Binding-site contacts:
Ligand atom C8 contacts residue GLU196 of chain 2.A at 3.5 Å.
Ligand atom N13 contacts residue TRP98 of chain 2.A at 3.2 Å (h-bond).
Ligand atom O8 contacts residue GLU196 of chain 2.A at 2.7 Å (salt-bridge).
Ligand atom O1A contacts residue ARG292 of chain 2.A at 2.7 Å (salt-bridge).
Ligand atom O6 contacts residue TYR326 of chain 2.A at 3.0 Å (h-bond).
Ligand atom C4 contacts residue ASP70 of chain 2.A at 3.3 Å.
Ligand atom C1 contacts residue TYR326 of chain 2.A at 3.1 Å (hydrophobic).
Ligand atom C2 contacts residue TYR326 of chain 2.A at 2.9 Å (hydrophobic).
Ligand atom O1A contacts residue ARG212 of chain 2.A at 3.1 Å (salt-bridge).
Ligand atom N4 contacts residue ASP70 of chain 2.A at 2.8 Å (salt-bridge).
Ligand atom C3 contacts residue GLU38 of chain 2.A at 3.6 Å.
Ligand atom C13 contacts residue ARG71 of chain 2.A at 3.7 Å.
Ligand atom O8 contacts residue ARG212 of chain 2.A at 3.5 Å.
Ligand atom N13 contacts residue GLU147 of chain 2.A at 3.0 Å (salt-bridge).
Ligand atom C12 contacts residue GLU38 of chain 2.A at 3.7 Å.
Ligand atom C12 contacts residue TRP98 of chain 2.A at 3.3 Å (hydrophobic).
Ligand atom O10 contacts residue ARG71 of chain 2.A at 2.9 Å (salt-bridge).
Ligand atom O1B contacts residue ARG37 of chain 2.A at 2.8 Å (salt-bridge).
Ligand atom O10 contacts residue ASP70 of chain 2.A at 3.4 Å.
Ligand atom C1 contacts residue ARG292 of chain 2.A at 3.5 Å.
Ligand atom C3 contacts residue TYR326 of chain 2.A at 3.0 Å (hydrophobic).
Ligand atom N12 contacts residue TRP98 of chain 2.A at 2.8 Å (h-bond).
Ligand atom N12 contacts residue ARG75 of chain 2.A at 3.2 Å (salt-bridge).
Ligand atom C11 contacts residue TRP98 of chain 2.A at 3.6 Å (hydrophobic).
Ligand atom O9 contacts residue ARG144 of chain 2.A at 3.2 Å (salt-bridge).
Ligand atom C8 contacts residue ARG212 of chain 2.A at 3.7 Å.
Ligand atom N12 contacts residue ASP70 of chain 2.A at 2.9 Å (salt-bridge).
Ligand atom O9 contacts residue ALA166 of chain 2.A at 3.6 Å.
Ligand atom O1A contacts residue TYR326 of chain 2.A at 3.3 Å (h-bond).
Ligand atom O6 contacts residue ARG212 of chain 2.A at 3.4 Å (salt-bridge).
Ligand atom O9 contacts residue GLU196 of chain 2.A at 2.6 Å (salt-bridge).
Ligand atom C6 contacts residue GLU197 of chain 2.A at 3.7 Å.
Ligand atom O1B contacts residue ARG292 of chain 2.A at 2.8 Å (salt-bridge).
Ligand atom O1A contacts residue TYR268 of chain 2.A at 3.4 Å (h-bond).
Ligand atom O1B contacts residue TYR326 of chain 2.A at 3.5 Å (h-bond).
Ligand atom C9 contacts residue ASN214 of chain 2.A at 3.6 Å.
Ligand atom C9 contacts residue GLU196 of chain 2.A at 3.2 Å.
Ligand atom N4 contacts residue GLU38 of chain 2.A at 3.3 Å (salt-bridge).
Ligand atom C3 contacts residue ASP70 of chain 2.A at 3.3 Å.
Ligand atom C4 contacts residue GLU38 of chain 2.A at 3.8 Å.

A small-molecule ligand and the protein it binds are described below.
Small molecule (SMILES): [H]/N=C(\N)N[C@H]1C=C(C(=O)O)O[C@@H]([C@H](OC)[C@H](O)CO)[C@@H]1NC(C)=O

Sequence of chain 2.A:
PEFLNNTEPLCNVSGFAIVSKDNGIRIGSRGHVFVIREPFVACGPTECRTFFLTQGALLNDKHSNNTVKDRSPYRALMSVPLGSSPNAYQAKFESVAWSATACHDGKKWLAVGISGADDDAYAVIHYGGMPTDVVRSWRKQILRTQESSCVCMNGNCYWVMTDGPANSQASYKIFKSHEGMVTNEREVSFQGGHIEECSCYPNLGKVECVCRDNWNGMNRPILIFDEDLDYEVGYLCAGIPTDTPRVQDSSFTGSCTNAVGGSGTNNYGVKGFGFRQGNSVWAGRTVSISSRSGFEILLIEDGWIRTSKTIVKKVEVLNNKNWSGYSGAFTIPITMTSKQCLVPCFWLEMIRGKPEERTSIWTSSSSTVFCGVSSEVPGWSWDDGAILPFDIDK